Sequence of chain 1.E:
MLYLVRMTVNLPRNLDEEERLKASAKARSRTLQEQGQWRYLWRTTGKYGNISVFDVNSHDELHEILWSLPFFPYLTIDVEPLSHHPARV

Binding-site contacts:
Ligand atom CAH contacts residue ARG45 of chain 1.E at 3.8 Å.
Ligand atom OAG contacts residue ALA27 of chain 1.E at 3.5 Å.
Ligand atom CAJ contacts residue PHE73 of chain 1.E at 3.8 Å (hydrophobic).
Ligand atom CAI contacts residue ALA27 of chain 1.E at 3.9 Å (hydrophobic).
Ligand atom CAH contacts residue ASN52 of chain 1.E at 4.0 Å.
Ligand atom CAH contacts residue HIS87 of chain 1.G at 3.4 Å.
Ligand atom OAA contacts residue HIS87 of chain 1.G at 2.8 Å (h-bond).
Ligand atom CAJ contacts residue ASN52 of chain 1.E at 4.3 Å.
Ligand atom CAI contacts residue ALA89 of chain 1.G at 4.4 Å (hydrophobic).
Ligand atom CAK contacts residue PHE73 of chain 1.E at 3.4 Å (hydrophobic).
Ligand atom OAA contacts residue GLY51 of chain 1.E at 3.9 Å.
Ligand atom OAA contacts residue ASN52 of chain 1.E at 3.0 Å (h-bond).
Ligand atom OAB contacts residue SER31 of chain 1.E at 3.8 Å.
Ligand atom CAI contacts residue LYS28 of chain 1.E at 4.4 Å.
Ligand atom CAF contacts residue ASN52 of chain 1.E at 4.0 Å.
Ligand atom CAI contacts residue SER31 of chain 1.E at 4.3 Å.
Ligand atom CAJ contacts residue VAL9 of chain 1.E at 3.9 Å (hydrophobic).
Ligand atom OAA contacts residue ARG45 of chain 1.E at 3.5 Å (salt-bridge).
Ligand atom CAE contacts residue HIS87 of chain 1.G at 4.1 Å.
Ligand atom OAC contacts residue TYR50 of chain 1.E at 3.9 Å.
Ligand atom CLAD contacts residue ASN52 of chain 1.E at 3.4 Å.
Ligand atom CAI contacts residue HIS87 of chain 1.G at 4.1 Å.
Ligand atom CLAD contacts residue LEU77 of chain 1.E at 3.6 Å.
Ligand atom CLAD contacts residue PHE73 of chain 1.E at 4.5 Å.
Ligand atom CAH contacts residue VAL9 of chain 1.E at 4.4 Å (hydrophobic).
Ligand atom OAB contacts residue HIS87 of chain 1.G at 4.1 Å.
Ligand atom CAF contacts residue TRP40 of chain 1.E at 3.9 Å (hydrophobic).
Ligand atom CAE contacts residue TRP40 of chain 1.E at 3.9 Å (hydrophobic).
Ligand atom OAG contacts residue PHE73 of chain 1.E at 3.4 Å.
Ligand atom CAE contacts residue SER31 of chain 1.E at 4.2 Å.
Ligand atom CAK contacts residue ALA27 of chain 1.E at 4.3 Å (hydrophobic).
Ligand atom OAB contacts residue ALA27 of chain 1.E at 3.7 Å.
Ligand atom OAC contacts residue ARG45 of chain 1.E at 3.3 Å (salt-bridge).
Ligand atom OAB contacts residue ALA89 of chain 1.G at 3.5 Å.
Ligand atom OAC contacts residue HIS87 of chain 1.G at 3.4 Å.
Ligand atom OAB contacts residue LYS28 of chain 1.E at 3.7 Å.
Ligand atom CLAD contacts residue VAL9 of chain 1.E at 3.6 Å.
Ligand atom CLAD contacts residue MET7 of chain 1.E at 4.2 Å.

Sequence of chain 1.G:
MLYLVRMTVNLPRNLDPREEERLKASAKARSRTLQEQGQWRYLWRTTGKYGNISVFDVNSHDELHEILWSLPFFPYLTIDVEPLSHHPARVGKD

The small molecule below binds the protein below.
Small molecule (SMILES): O=C1C=C[C@H]([C@H](Cl)C(=O)O)O1